Sequence of chain 6.A:
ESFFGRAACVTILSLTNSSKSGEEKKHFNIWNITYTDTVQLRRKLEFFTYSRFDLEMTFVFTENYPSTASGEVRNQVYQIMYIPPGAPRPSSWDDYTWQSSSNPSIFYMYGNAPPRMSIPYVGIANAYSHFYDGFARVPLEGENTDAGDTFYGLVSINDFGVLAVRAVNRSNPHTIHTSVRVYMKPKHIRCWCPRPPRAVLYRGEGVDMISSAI

Binding-site contacts:
Ligand atom CZ contacts residue ASN101 of chain 6.A at 3.7 Å.
Ligand atom NE contacts residue ASN101 of chain 6.A at 3.0 Å (h-bond).
Ligand atom NH1 contacts residue THR88 of chain 6.A at 3.8 Å.
Ligand atom O contacts residue LYS234 of chain 5.C at 3.4 Å.
Ligand atom CB contacts residue SER86 of chain 6.A at 3.9 Å.
Ligand atom N contacts residue LYS234 of chain 5.C at 1.5 Å.
Ligand atom NH2 contacts residue ASN101 of chain 6.A at 3.7 Å.
Ligand atom NE contacts residue SER86 of chain 6.A at 3.6 Å.
Ligand atom CD contacts residue SER86 of chain 6.A at 3.5 Å.
Ligand atom CB contacts residue SER233 of chain 5.C at 4.1 Å.
Ligand atom NH1 contacts residue LYS98 of chain 6.A at 3.7 Å.
Ligand atom CG contacts residue SER86 of chain 6.A at 4.2 Å.
Ligand atom NH2 contacts residue LYS97 of chain 6.A at 3.6 Å (salt-bridge).
Ligand atom CD contacts residue ASN101 of chain 6.A at 3.2 Å.
Ligand atom CZ contacts residue PHE100 of chain 6.A at 4.1 Å (hydrophobic).
Ligand atom NH2 contacts residue LYS98 of chain 6.A at 2.7 Å (salt-bridge).
Ligand atom NH2 contacts residue SER86 of chain 6.A at 3.5 Å (h-bond).
Ligand atom O contacts residue LYS98 of chain 6.A at 3.8 Å.
Ligand atom CZ contacts residue LEU87 of chain 6.A at 4.2 Å (hydrophobic).
Ligand atom NH1 contacts residue SER86 of chain 6.A at 3.4 Å (h-bond).
Ligand atom NH2 contacts residue LEU87 of chain 6.A at 3.9 Å.
Ligand atom CZ contacts residue SER86 of chain 6.A at 3.2 Å.
Ligand atom C contacts residue THR88 of chain 6.A at 4.2 Å.
Ligand atom O contacts residue THR88 of chain 6.A at 3.7 Å.
Ligand atom N contacts residue SER86 of chain 6.A at 4.0 Å.
Ligand atom CA contacts residue SER233 of chain 5.C at 3.6 Å.
Ligand atom C contacts residue LYS234 of chain 5.C at 3.0 Å.
Ligand atom O contacts residue SER86 of chain 6.A at 2.8 Å (h-bond).
Ligand atom CA contacts residue SER86 of chain 6.A at 4.0 Å.
Ligand atom N contacts residue LYS234 of chain 5.C at 3.6 Å.
Ligand atom CB contacts residue LYS234 of chain 5.C at 3.9 Å.
Ligand atom CA contacts residue LYS234 of chain 5.C at 2.5 Å.
Ligand atom CD2 contacts residue ILE84 of chain 6.A at 3.9 Å (hydrophobic).
Ligand atom C contacts residue LYS98 of chain 6.A at 3.7 Å.
Ligand atom NH2 contacts residue PHE100 of chain 6.A at 2.8 Å (h-bond).
Ligand atom C contacts residue SER86 of chain 6.A at 3.6 Å.
Ligand atom CD1 contacts residue ILE84 of chain 6.A at 4.0 Å (hydrophobic).
Ligand atom CZ contacts residue LYS98 of chain 6.A at 3.7 Å.
Ligand atom N contacts residue SER233 of chain 5.C at 3.0 Å (h-bond).
Ligand atom NH1 contacts residue LEU87 of chain 6.A at 3.9 Å.

Sequence of chain 5.C:
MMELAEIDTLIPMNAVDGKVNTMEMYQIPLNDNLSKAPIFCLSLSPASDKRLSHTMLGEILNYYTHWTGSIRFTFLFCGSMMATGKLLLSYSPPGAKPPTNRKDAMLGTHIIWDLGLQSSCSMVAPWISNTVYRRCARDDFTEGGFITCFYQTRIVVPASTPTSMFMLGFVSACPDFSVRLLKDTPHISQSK

The small molecule below binds the protein below.
Small molecule (SMILES): CC[C@H](C)[C@H](NC(=O)[C@@H](N)CC(C)C)C(=O)NCC(=O)N[C@@H](CCCN=C(N)N)C(=O)N[C@H](C=O)[C@@H](C)O